Binding-site contacts:
Ligand atom N22 contacts residue THR1 of chain 1.Y at 3.7 Å.
Ligand atom C8 contacts residue LYS33 of chain 1.Y at 3.7 Å.
Ligand atom C9 contacts residue MES1 of chain 1.TA at 3.7 Å.
Ligand atom C26 contacts residue THR21 of chain 1.Y at 3.6 Å.
Ligand atom O21 contacts residue MES1 of chain 1.TA at 2.7 Å (h-bond).
Ligand atom C11 contacts residue ARG19 of chain 1.Y at 3.2 Å.
Ligand atom C3 contacts residue ALA49 of chain 1.Y at 3.5 Å (hydrophobic).
Ligand atom C42 contacts residue GLY47 of chain 1.Y at 3.6 Å.
Ligand atom C8 contacts residue THR1 of chain 1.Y at 2.4 Å.
Ligand atom O13 contacts residue MES1 of chain 1.TA at 3.7 Å.
Ligand atom O13 contacts residue THR21 of chain 1.Y at 3.4 Å (h-bond).
Ligand atom C12 contacts residue MES1 of chain 1.TA at 3.2 Å.
Ligand atom C24 contacts residue GLY47 of chain 1.Y at 3.5 Å.
Ligand atom C8 contacts residue GLY47 of chain 1.Y at 3.7 Å.
Ligand atom C43 contacts residue GLY48 of chain 1.Y at 3.7 Å.
Ligand atom C4 contacts residue ALA49 of chain 1.Y at 3.5 Å (hydrophobic).
Ligand atom C7 contacts residue GLY47 of chain 1.Y at 3.5 Å.
Ligand atom O13 contacts residue THR1 of chain 1.Y at 3.6 Å.
Ligand atom C12 contacts residue THR1 of chain 1.Y at 2.4 Å.
Ligand atom C27 contacts residue THR21 of chain 1.Y at 3.4 Å.
Ligand atom C9 contacts residue LYS33 of chain 1.Y at 3.6 Å.
Ligand atom O21 contacts residue GLY47 of chain 1.Y at 3.0 Å (h-bond).
Ligand atom N28 contacts residue ASP126 of chain 1.Z at 3.2 Å (salt-bridge).
Ligand atom N25 contacts residue THR21 of chain 1.Y at 2.9 Å (h-bond).
Ligand atom C3 contacts residue VAL31 of chain 1.Y at 3.4 Å (hydrophobic).
Ligand atom C11 contacts residue TYR170 of chain 1.Y at 3.3 Å (hydrophobic).
Ligand atom C11 contacts residue THR1 of chain 1.Y at 2.5 Å.
Ligand atom C23 contacts residue GLY47 of chain 1.Y at 3.6 Å.
Ligand atom C9 contacts residue THR1 of chain 1.Y at 1.4 Å.
Ligand atom O39 contacts residue ALA49 of chain 1.Y at 3.1 Å (h-bond).
Ligand atom C4 contacts residue VAL31 of chain 1.Y at 3.5 Å (hydrophobic).
Ligand atom O49 contacts residue THR21 of chain 1.Y at 3.0 Å (h-bond).
Ligand atom O21 contacts residue THR1 of chain 1.Y at 2.3 Å (h-bond).
Ligand atom O49 contacts residue ALA20 of chain 1.Y at 3.3 Å.
Ligand atom C42 contacts residue GLY48 of chain 1.Y at 3.5 Å.
Ligand atom C10 contacts residue THR1 of chain 1.Y at 1.5 Å.
Ligand atom C7 contacts residue THR1 of chain 1.Y at 2.5 Å.
Ligand atom C30 contacts residue ASP126 of chain 1.Z at 3.5 Å.
Ligand atom N22 contacts residue GLY47 of chain 1.Y at 2.8 Å (h-bond).
Ligand atom C10 contacts residue TYR170 of chain 1.Y at 3.5 Å (hydrophobic).

Sequence of chain 1.Z:
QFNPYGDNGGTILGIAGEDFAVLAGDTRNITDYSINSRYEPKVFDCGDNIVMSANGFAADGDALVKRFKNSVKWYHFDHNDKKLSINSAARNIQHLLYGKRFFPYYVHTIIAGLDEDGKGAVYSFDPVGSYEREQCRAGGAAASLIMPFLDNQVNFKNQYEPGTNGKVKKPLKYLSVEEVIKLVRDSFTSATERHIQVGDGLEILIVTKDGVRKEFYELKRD

Sequence of chain 1.Y:
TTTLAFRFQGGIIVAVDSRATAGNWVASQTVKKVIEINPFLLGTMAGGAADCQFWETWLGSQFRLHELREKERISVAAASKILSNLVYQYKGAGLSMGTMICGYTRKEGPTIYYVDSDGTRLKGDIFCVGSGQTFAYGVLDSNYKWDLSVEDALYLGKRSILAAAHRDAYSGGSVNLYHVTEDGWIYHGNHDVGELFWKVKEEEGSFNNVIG

This protein binds this small molecule.
Small molecule (SMILES): COc1ccc(C[C@H](NC(=O)[C@H](C)NC(=O)CN2CCOCC2)C(=O)N[C@@H](Cc2ccccc2)[C@@H](O)[C@H](C)CO)cc1